Binding-site contacts:
Ligand atom O7 contacts residue ASN207 of chain 1.A at 3.5 Å (h-bond).
Ligand atom N2 contacts residue ASN207 of chain 1.A at 2.9 Å (h-bond).
Ligand atom C6 contacts residue ARG596 of chain 1.B at 3.4 Å.
Ligand atom C4 contacts residue ASN207 of chain 1.A at 4.2 Å.
Ligand atom O5 contacts residue ASN207 of chain 1.A at 2.2 Å (h-bond).
Ligand atom C2 contacts residue ASN207 of chain 1.A at 2.4 Å.
Ligand atom O6 contacts residue ARG596 of chain 1.B at 4.3 Å.
Ligand atom O6 contacts residue LYS195 of chain 1.A at 3.5 Å (salt-bridge).
Ligand atom C7 contacts residue ASN207 of chain 1.A at 3.5 Å.
Ligand atom C1 contacts residue ASN207 of chain 1.A at 1.4 Å.
Ligand atom C5 contacts residue ARG596 of chain 1.B at 3.8 Å.
Ligand atom C6 contacts residue LYS195 of chain 1.A at 4.3 Å.
Ligand atom C3 contacts residue ASN207 of chain 1.A at 3.8 Å.
Ligand atom C5 contacts residue ASN207 of chain 1.A at 3.6 Å.

Sequence of chain 1.B:
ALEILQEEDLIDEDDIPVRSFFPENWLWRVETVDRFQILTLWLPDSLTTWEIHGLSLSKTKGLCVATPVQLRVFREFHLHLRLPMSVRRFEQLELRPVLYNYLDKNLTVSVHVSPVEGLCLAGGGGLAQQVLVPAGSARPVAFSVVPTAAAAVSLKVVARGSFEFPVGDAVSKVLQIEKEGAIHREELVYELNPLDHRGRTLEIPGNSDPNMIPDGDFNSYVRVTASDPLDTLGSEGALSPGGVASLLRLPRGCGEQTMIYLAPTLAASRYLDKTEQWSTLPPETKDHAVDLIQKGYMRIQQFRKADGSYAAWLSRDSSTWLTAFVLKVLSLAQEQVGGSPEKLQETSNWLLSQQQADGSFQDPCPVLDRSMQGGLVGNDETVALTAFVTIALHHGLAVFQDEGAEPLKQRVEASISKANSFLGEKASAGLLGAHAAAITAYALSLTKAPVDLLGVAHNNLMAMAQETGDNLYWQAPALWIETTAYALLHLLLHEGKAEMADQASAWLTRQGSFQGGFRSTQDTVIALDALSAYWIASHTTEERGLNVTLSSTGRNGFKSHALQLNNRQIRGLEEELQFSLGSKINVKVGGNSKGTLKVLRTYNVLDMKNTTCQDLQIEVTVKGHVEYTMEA

Sequence of chain 1.A:
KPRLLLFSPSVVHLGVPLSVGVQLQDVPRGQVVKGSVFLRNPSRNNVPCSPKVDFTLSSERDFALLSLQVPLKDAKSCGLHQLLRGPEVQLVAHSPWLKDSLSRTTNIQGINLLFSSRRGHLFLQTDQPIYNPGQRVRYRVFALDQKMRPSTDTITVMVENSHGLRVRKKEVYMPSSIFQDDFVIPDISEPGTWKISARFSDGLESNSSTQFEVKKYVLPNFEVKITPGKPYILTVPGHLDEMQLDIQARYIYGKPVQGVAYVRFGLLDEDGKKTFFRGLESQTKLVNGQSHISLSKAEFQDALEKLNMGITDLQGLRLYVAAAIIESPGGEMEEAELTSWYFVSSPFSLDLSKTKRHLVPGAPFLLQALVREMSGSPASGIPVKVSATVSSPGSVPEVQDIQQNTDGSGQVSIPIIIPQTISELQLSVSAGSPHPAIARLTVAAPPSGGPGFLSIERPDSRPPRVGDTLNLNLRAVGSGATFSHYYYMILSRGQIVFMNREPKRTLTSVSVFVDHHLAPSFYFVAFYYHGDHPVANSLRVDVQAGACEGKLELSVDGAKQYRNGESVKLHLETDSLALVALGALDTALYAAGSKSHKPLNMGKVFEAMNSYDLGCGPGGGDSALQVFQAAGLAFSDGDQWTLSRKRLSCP

This small molecule binds to this protein.
Small molecule (SMILES): CC(=O)N[C@@H]1[C@@H](O)[C@H](O)[C@@H](CO)O[C@H]1O